Binding-site contacts:
Ligand atom O contacts residue GOL1 of chain 1.P at 2.9 Å (h-bond).
Ligand atom N contacts residue TYR171 of chain 1.A at 2.9 Å (h-bond).
Ligand atom CA contacts residue TYR7 of chain 1.A at 3.1 Å (hydrophobic).
Ligand atom CD1 contacts residue TRP167 of chain 1.A at 3.3 Å (hydrophobic).
Ligand atom N contacts residue GOL1 of chain 1.P at 2.8 Å (h-bond).
Ligand atom CG1 contacts residue ASP77 of chain 1.A at 3.3 Å.
Ligand atom CD2 contacts residue TYR7 of chain 1.A at 3.5 Å (hydrophobic).
Ligand atom CD1 contacts residue HIS70 of chain 1.A at 3.3 Å.
Ligand atom CG2 contacts residue TRP167 of chain 1.A at 3.5 Å (hydrophobic).
Ligand atom CD2 contacts residue TYR99 of chain 1.A at 3.4 Å (hydrophobic).
Ligand atom CG2 contacts residue TYR116 of chain 1.A at 3.5 Å (hydrophobic).
Ligand atom N contacts residue TYR99 of chain 1.A at 3.0 Å (h-bond).
Ligand atom CG2 contacts residue ARG97 of chain 1.A at 3.5 Å.
Ligand atom N contacts residue ASP77 of chain 1.A at 3.0 Å (salt-bridge).
Ligand atom O contacts residue TYR84 of chain 1.A at 2.6 Å (h-bond).
Ligand atom OG1 contacts residue GOL1 of chain 1.P at 3.5 Å (h-bond).
Ligand atom O contacts residue TYR7 of chain 1.A at 3.3 Å.
Ligand atom CA contacts residue GOL1 of chain 1.P at 3.5 Å.
Ligand atom OD1 contacts residue GLN155 of chain 1.A at 2.9 Å (h-bond).
Ligand atom C contacts residue TYR84 of chain 1.A at 3.5 Å (hydrophobic).
Ligand atom CA contacts residue GLU63 of chain 1.A at 3.3 Å.
Ligand atom O contacts residue HIS70 of chain 1.A at 3.1 Å.
Ligand atom CG2 contacts residue TYR59 of chain 1.A at 3.4 Å (hydrophobic).
Ligand atom ND2 contacts residue GLN155 of chain 1.A at 3.0 Å (h-bond).
Ligand atom CG2 contacts residue TRP147 of chain 1.A at 3.5 Å (hydrophobic).
Ligand atom CG1 contacts residue HIS70 of chain 1.A at 3.3 Å.
Ligand atom CD1 contacts residue MET45 of chain 1.A at 3.5 Å (hydrophobic).
Ligand atom N contacts residue GLU63 of chain 1.A at 2.9 Å (salt-bridge).
Ligand atom N contacts residue TYR7 of chain 1.A at 3.2 Å (h-bond).
Ligand atom CG2 contacts residue TYR171 of chain 1.A at 3.4 Å (hydrophobic).
Ligand atom O contacts residue LYS66 of chain 1.A at 2.8 Å (salt-bridge).
Ligand atom C contacts residue TYR7 of chain 1.A at 3.2 Å (hydrophobic).
Ligand atom O contacts residue THR143 of chain 1.A at 2.8 Å (h-bond).
Ligand atom OD1 contacts residue TYR159 of chain 1.A at 3.5 Å.
Ligand atom O contacts residue TYR159 of chain 1.A at 2.7 Å (h-bond).
Ligand atom N contacts residue TYR159 of chain 1.A at 3.5 Å.
Ligand atom O contacts residue THR73 of chain 1.A at 2.9 Å (h-bond).
Ligand atom ND2 contacts residue GOL1 of chain 1.P at 2.8 Å (h-bond).
Ligand atom O contacts residue TRP147 of chain 1.A at 2.8 Å (h-bond).
Ligand atom O contacts residue GOL1 of chain 1.P at 2.8 Å (h-bond).

Sequence of chain 1.A:
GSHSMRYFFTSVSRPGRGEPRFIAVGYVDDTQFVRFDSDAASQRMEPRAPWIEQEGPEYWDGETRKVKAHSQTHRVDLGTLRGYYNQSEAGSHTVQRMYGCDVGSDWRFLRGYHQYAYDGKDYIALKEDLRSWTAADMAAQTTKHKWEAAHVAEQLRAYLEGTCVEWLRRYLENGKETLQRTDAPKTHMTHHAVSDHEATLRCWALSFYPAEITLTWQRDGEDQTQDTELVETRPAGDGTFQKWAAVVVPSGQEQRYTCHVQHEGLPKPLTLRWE

The protein below binds the small molecule below.
Small molecule (SMILES): CC[C@H](C)[C@H](N)C(=O)N[C@@H](CC(C)C)C(=O)N[C@@H](CC(N)=O)C(=O)N[C@@H](C)C(=O)N[C@@H](CCSC)C(=O)N[C@H](C(=O)N[C@H](C(=O)N[C@@H](CCCCN)C(=O)N[C@H](C(=O)O)[C@@H](C)CC)[C@@H](C)O)[C@@H](C)CC